Binding-site contacts:
Ligand atom C10 contacts residue LEU145 of chain 1.A at 3.6 Å (hydrophobic).
Ligand atom C29 contacts residue ALA155 of chain 1.A at 3.7 Å (hydrophobic).
Ligand atom C14 contacts residue VAL16 of chain 1.A at 3.9 Å (hydrophobic).
Ligand atom C22 contacts residue VAL16 of chain 1.A at 3.7 Å (hydrophobic).
Ligand atom C01 contacts residue LEU83 of chain 1.A at 3.4 Å (hydrophobic).
Ligand atom C32 contacts residue ASP156 of chain 1.A at 3.6 Å.
Ligand atom C16 contacts residue VAL16 of chain 1.A at 3.8 Å (hydrophobic).
Ligand atom O31 contacts residue LYS37 of chain 1.A at 3.6 Å.
Ligand atom C09 contacts residue HIS88 of chain 1.A at 3.2 Å.
Ligand atom C01 contacts residue ALA35 of chain 1.A at 3.5 Å (hydrophobic).
Ligand atom C11 contacts residue GLY91 of chain 1.A at 3.9 Å.
Ligand atom C04 contacts residue THR85 of chain 1.A at 3.8 Å.
Ligand atom C09 contacts residue TYR87 of chain 1.A at 3.8 Å (hydrophobic).
Ligand atom C24 contacts residue LEU145 of chain 1.A at 3.6 Å (hydrophobic).
Ligand atom N08 contacts residue LEU145 of chain 1.A at 3.7 Å.
Ligand atom C06 contacts residue LEU145 of chain 1.A at 3.6 Å (hydrophobic).
Ligand atom N08 contacts residue TYR87 of chain 1.A at 3.9 Å.
Ligand atom C01 contacts residue THR85 of chain 1.A at 3.5 Å.
Ligand atom C29 contacts residue LYS142 of chain 1.A at 3.4 Å.
Ligand atom C09 contacts residue LEU145 of chain 1.A at 3.7 Å (hydrophobic).
Ligand atom O02 contacts residue THR85 of chain 1.A at 3.8 Å.
Ligand atom C03 contacts residue LEU65 of chain 1.A at 3.9 Å (hydrophobic).
Ligand atom C01 contacts residue LYS37 of chain 1.A at 3.4 Å.
Ligand atom C12 contacts residue GLY91 of chain 1.A at 3.5 Å.
Ligand atom C25 contacts residue VAL24 of chain 1.A at 3.7 Å (hydrophobic).
Ligand atom C29 contacts residue ASN143 of chain 1.A at 3.4 Å.
Ligand atom C23 contacts residue TYR87 of chain 1.A at 3.2 Å (hydrophobic).
Ligand atom O28 contacts residue ALA155 of chain 1.A at 3.8 Å.
Ligand atom C22 contacts residue TYR87 of chain 1.A at 3.2 Å (hydrophobic).
Ligand atom N08 contacts residue HIS88 of chain 1.A at 3.0 Å (h-bond).
Ligand atom C11 contacts residue VAL16 of chain 1.A at 3.9 Å (hydrophobic).
Ligand atom C07 contacts residue ALA35 of chain 1.A at 3.6 Å (hydrophobic).
Ligand atom C07 contacts residue LEU145 of chain 1.A at 3.7 Å (hydrophobic).
Ligand atom C23 contacts residue HIS88 of chain 1.A at 3.8 Å.
Ligand atom C21 contacts residue GLU89 of chain 1.A at 3.6 Å.
Ligand atom O02 contacts residue LYS37 of chain 1.A at 3.6 Å.
Ligand atom C04 contacts residue VAL24 of chain 1.A at 3.9 Å (hydrophobic).
Ligand atom C23 contacts residue VAL16 of chain 1.A at 3.8 Å (hydrophobic).
Ligand atom C13 contacts residue GLY91 of chain 1.A at 3.5 Å.
Ligand atom C04 contacts residue ALA35 of chain 1.A at 3.7 Å (hydrophobic).

Sequence of chain 1.A:
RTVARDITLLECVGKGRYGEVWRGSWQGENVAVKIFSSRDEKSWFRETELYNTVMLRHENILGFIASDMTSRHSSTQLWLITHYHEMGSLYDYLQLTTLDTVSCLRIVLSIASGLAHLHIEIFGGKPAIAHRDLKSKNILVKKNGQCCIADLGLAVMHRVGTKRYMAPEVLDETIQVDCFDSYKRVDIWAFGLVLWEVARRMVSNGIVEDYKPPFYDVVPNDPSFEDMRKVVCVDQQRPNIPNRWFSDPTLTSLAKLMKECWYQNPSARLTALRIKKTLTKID

This small molecule binds to this protein.
Small molecule (SMILES): COc1cc(-c2cncc(-c3ccc(C4CCN(C)CC4)cc3)c2C)cc(OC)c1OC